Sequence of chain 1.A:
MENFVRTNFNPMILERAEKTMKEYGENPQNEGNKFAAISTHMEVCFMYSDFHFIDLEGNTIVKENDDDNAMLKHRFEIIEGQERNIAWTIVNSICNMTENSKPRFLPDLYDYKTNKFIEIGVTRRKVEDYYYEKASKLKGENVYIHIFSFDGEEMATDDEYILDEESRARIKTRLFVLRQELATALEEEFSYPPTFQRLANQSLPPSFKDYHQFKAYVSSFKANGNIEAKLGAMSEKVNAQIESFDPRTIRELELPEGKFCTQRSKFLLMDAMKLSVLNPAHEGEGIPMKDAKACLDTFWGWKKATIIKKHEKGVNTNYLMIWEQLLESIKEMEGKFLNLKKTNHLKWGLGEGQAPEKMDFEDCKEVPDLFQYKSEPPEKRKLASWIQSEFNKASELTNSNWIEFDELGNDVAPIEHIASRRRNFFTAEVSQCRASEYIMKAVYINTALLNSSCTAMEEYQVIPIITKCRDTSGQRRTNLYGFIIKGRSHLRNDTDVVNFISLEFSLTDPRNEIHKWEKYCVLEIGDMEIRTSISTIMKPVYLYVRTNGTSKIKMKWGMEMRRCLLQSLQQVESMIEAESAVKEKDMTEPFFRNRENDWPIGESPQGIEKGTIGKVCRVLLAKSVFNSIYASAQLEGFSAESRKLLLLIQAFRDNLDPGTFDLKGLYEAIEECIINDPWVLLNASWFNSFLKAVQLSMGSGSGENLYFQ

Binding-site contacts:
Ligand atom OH contacts residue PHE621 of chain 1.A at 3.5 Å.
Ligand atom CA contacts residue ALA301 of chain 1.A at 3.4 Å (hydrophobic).
Ligand atom O contacts residue ILE559 of chain 1.A at 3.4 Å.
Ligand atom O contacts residue ARG560 of chain 1.A at 2.7 Å (salt-bridge).
Ligand atom O3P contacts residue ARG463 of chain 1.A at 2.5 Å (salt-bridge).
Ligand atom OH contacts residue GLU458 of chain 1.A at 2.7 Å (salt-bridge).
Ligand atom OH contacts residue LYS568 of chain 1.A at 3.4 Å.
Ligand atom OG contacts residue LYS303 of chain 1.A at 3.2 Å (salt-bridge).
Ligand atom P contacts residue ARG647 of chain 1.A at 3.3 Å.
Ligand atom CG contacts residue MET557 of chain 1.A at 3.6 Å (hydrophobic).
Ligand atom P contacts residue LYS303 of chain 1.A at 3.4 Å.
Ligand atom O contacts residue LEU426 of chain 1.A at 3.5 Å.
Ligand atom O contacts residue LYS303 of chain 1.A at 3.0 Å (salt-bridge).
Ligand atom O contacts residue ALA301 of chain 1.A at 3.5 Å (h-bond).
Ligand atom OH contacts residue SER305 of chain 1.A at 2.9 Å (h-bond).
Ligand atom P contacts residue LYS644 of chain 1.A at 3.6 Å.
Ligand atom CG contacts residue PHE454 of chain 1.A at 3.4 Å (hydrophobic).
Ligand atom CD contacts residue GLN461 of chain 1.A at 3.3 Å.
Ligand atom CZ contacts residue GLU458 of chain 1.A at 3.5 Å.
Ligand atom CG2 contacts residue ALA301 of chain 1.A at 3.5 Å (hydrophobic).
Ligand atom OH contacts residue THR327 of chain 1.A at 2.7 Å (h-bond).
Ligand atom O contacts residue MET302 of chain 1.A at 3.5 Å.
Ligand atom CE2 contacts residue THR327 of chain 1.A at 3.5 Å.
Ligand atom N contacts residue LEU426 of chain 1.A at 3.5 Å.
Ligand atom O3P contacts residue LYS303 of chain 1.A at 2.7 Å (salt-bridge).
Ligand atom CB contacts residue GLU458 of chain 1.A at 3.3 Å.
Ligand atom CG contacts residue GLN461 of chain 1.A at 3.3 Å.
Ligand atom CZ contacts residue THR327 of chain 1.A at 3.5 Å.
Ligand atom N contacts residue LEU426 of chain 1.A at 3.6 Å.
Ligand atom O3P contacts residue ARG647 of chain 1.A at 2.7 Å (salt-bridge).
Ligand atom CE2 contacts residue GLU458 of chain 1.A at 3.4 Å.
Ligand atom O1P contacts residue LYS644 of chain 1.A at 3.3 Å.
Ligand atom O1P contacts residue ARG647 of chain 1.A at 2.9 Å (salt-bridge).
Ligand atom C contacts residue LEU426 of chain 1.A at 3.5 Å (hydrophobic).
Ligand atom O3P contacts residue LYS644 of chain 1.A at 3.1 Å (salt-bridge).
Ligand atom CD2 contacts residue PHE454 of chain 1.A at 3.6 Å (hydrophobic).
Ligand atom OH contacts residue LEU304 of chain 1.A at 3.2 Å.
Ligand atom C contacts residue LEU426 of chain 1.A at 3.5 Å (hydrophobic).
Ligand atom CG2 contacts residue MET299 of chain 1.A at 3.4 Å (hydrophobic).
Ligand atom CA contacts residue LEU426 of chain 1.A at 3.5 Å (hydrophobic).

A protein and the small-molecule ligand that binds it are described below.
Small molecule (SMILES): C[C@H](NC(=O)[C@H](CO)NC(=O)[C@@H]1CCCN1C(=O)[C@H](COP(=O)(O)O)NC(=O)[C@@H](NC(=O)[C@@H]1CCCN1C(=O)[C@H](CO)NC(=O)[C@@H](N)Cc1ccc(O)cc1)[C@@H](C)O)C(=O)N[C@@H](CO)C(=O)N1CCC[C@H]1C(=O)N[C@@H](CO)C(=O)N[C@@H](Cc1ccc(O)cc1)C(=O)N[C@@H](CO)C(=O)N1CCC[C@H]1C(=O)N[C@H](C(=O)N[C@@H](COP(=O)(O)O)C(=O)N1CCC[C@H]1C(=O)N[C@@H](CO)C(=O)N[C@H](C=O)Cc1ccc(O)cc1)[C@@H](C)O